The small molecule below binds the protein below.
Small molecule (SMILES): N[C@@H](Cc1c[nH]c[nH+]1)C(=O)O

Binding-site contacts:
Ligand atom O contacts residue ARG77 of chain 1.A at 2.9 Å (salt-bridge).
Ligand atom CG contacts residue SER70 of chain 1.A at 3.9 Å.
Ligand atom CA contacts residue SER72 of chain 1.A at 3.7 Å.
Ligand atom NE2 contacts residue SER70 of chain 1.A at 3.8 Å.
Ligand atom CE1 contacts residue TYR14 of chain 1.A at 3.6 Å (hydrophobic).
Ligand atom CA contacts residue ASP161 of chain 1.A at 3.6 Å.
Ligand atom CG contacts residue ASP161 of chain 1.A at 4.0 Å.
Ligand atom O contacts residue SER72 of chain 1.A at 2.9 Å (h-bond).
Ligand atom NE2 contacts residue PHE52 of chain 1.A at 3.3 Å.
Ligand atom CA contacts residue SER70 of chain 1.A at 3.8 Å.
Ligand atom N contacts residue SER70 of chain 1.A at 2.9 Å (h-bond).
Ligand atom CA contacts residue THR121 of chain 1.A at 3.8 Å.
Ligand atom C contacts residue SER70 of chain 1.A at 3.8 Å.
Ligand atom CE1 contacts residue PHE52 of chain 1.A at 3.8 Å (hydrophobic).
Ligand atom ND1 contacts residue LEU117 of chain 1.A at 3.4 Å.
Ligand atom ND1 contacts residue TYR14 of chain 1.A at 3.3 Å.
Ligand atom N contacts residue ASP161 of chain 1.A at 3.0 Å (salt-bridge).
Ligand atom OXT contacts residue ARG77 of chain 1.A at 3.0 Å (salt-bridge).
Ligand atom OXT contacts residue THR121 of chain 1.A at 3.0 Å (h-bond).
Ligand atom O contacts residue LEU71 of chain 1.A at 3.6 Å.
Ligand atom CB contacts residue GLN122 of chain 1.A at 3.2 Å.
Ligand atom CB contacts residue ASP161 of chain 1.A at 3.5 Å.
Ligand atom OXT contacts residue PHE52 of chain 1.A at 3.6 Å.
Ligand atom O contacts residue SER70 of chain 1.A at 3.0 Å (h-bond).
Ligand atom C contacts residue PHE52 of chain 1.A at 3.9 Å (hydrophobic).
Ligand atom CB contacts residue TYR14 of chain 1.A at 3.7 Å (hydrophobic).
Ligand atom NE2 contacts residue SER69 of chain 1.A at 2.9 Å (h-bond).
Ligand atom C contacts residue SER72 of chain 1.A at 3.9 Å.
Ligand atom CD2 contacts residue PHE52 of chain 1.A at 3.6 Å (hydrophobic).
Ligand atom C contacts residue THR121 of chain 1.A at 4.0 Å.
Ligand atom C contacts residue ARG77 of chain 1.A at 3.5 Å.
Ligand atom CD2 contacts residue SER69 of chain 1.A at 3.3 Å.
Ligand atom O contacts residue PHE52 of chain 1.A at 3.9 Å.
Ligand atom NE2 contacts residue TYR14 of chain 1.A at 3.9 Å.
Ligand atom CG contacts residue TYR14 of chain 1.A at 3.6 Å (hydrophobic).
Ligand atom CA contacts residue GLN122 of chain 1.A at 3.7 Å.
Ligand atom CE1 contacts residue LEU117 of chain 1.A at 3.5 Å (hydrophobic).
Ligand atom CD2 contacts residue SER70 of chain 1.A at 2.9 Å.
Ligand atom OXT contacts residue SER120 of chain 1.A at 3.2 Å.
Ligand atom N contacts residue SER72 of chain 1.A at 2.8 Å (h-bond).

Sequence of chain 1.A:
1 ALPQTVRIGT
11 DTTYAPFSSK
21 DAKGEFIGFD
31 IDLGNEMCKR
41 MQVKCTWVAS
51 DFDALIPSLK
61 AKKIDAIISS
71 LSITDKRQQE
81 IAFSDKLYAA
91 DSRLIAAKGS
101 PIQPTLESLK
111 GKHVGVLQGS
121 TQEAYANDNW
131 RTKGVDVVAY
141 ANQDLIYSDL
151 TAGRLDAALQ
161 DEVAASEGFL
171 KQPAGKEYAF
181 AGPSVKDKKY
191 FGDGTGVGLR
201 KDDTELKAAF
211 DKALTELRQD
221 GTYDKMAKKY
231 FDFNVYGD